A protein and the small-molecule ligand that binds it are described below.
Small molecule (SMILES): CCOC(=O)CNC(=O)c1csc(C)c1

Sequence of chain 1.A:
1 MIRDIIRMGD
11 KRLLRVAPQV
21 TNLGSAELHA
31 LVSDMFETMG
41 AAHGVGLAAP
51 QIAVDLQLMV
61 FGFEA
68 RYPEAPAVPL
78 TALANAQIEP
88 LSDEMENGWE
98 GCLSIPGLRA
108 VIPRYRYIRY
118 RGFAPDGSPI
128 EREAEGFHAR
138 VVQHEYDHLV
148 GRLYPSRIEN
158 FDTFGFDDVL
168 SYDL

Binding-site contacts:
Ligand atom C7 contacts residue VAL45 of chain 1.A at 4.1 Å (hydrophobic).
Ligand atom C4 contacts residue GLY98 of chain 1.A at 3.5 Å.
Ligand atom C15 contacts residue HIS43 of chain 1.A at 4.1 Å.
Ligand atom C1 contacts residue GLY98 of chain 1.A at 3.1 Å.
Ligand atom C8 contacts residue GLY98 of chain 1.A at 3.2 Å.
Ligand atom C11 contacts residue LEU100 of chain 1.A at 4.1 Å (hydrophobic).
Ligand atom C8 contacts residue TYR69 of chain 1.A at 4.0 Å (hydrophobic).
Ligand atom O13 contacts residue HIS43 of chain 1.A at 3.9 Å.
Ligand atom C12 contacts residue VAL45 of chain 1.A at 3.8 Å (hydrophobic).
Ligand atom C7 contacts residue HIS141 of chain 1.A at 3.8 Å.
Ligand atom N7 contacts residue TYR69 of chain 1.A at 2.8 Å (h-bond).
Ligand atom C9 contacts residue GLY98 of chain 1.A at 3.5 Å.
Ligand atom O11 contacts residue LEU100 of chain 1.A at 3.6 Å.
Ligand atom C10 contacts residue VAL138 of chain 1.A at 4.0 Å (hydrophobic).
Ligand atom S11 contacts residue GLU142 of chain 1.A at 3.3 Å (salt-bridge).
Ligand atom C10 contacts residue GLU97 of chain 1.A at 3.9 Å.
Ligand atom C9 contacts residue TYR69 of chain 1.A at 3.4 Å (hydrophobic).
Ligand atom O11 contacts residue CYS99 of chain 1.A at 3.5 Å.
Ligand atom S11 contacts residue VAL138 of chain 1.A at 4.0 Å.
Ligand atom O13 contacts residue VAL45 of chain 1.A at 3.9 Å.
Ligand atom C8 contacts residue VAL45 of chain 1.A at 3.7 Å (hydrophobic).
Ligand atom O12 contacts residue LEU100 of chain 1.A at 3.7 Å.
Ligand atom C1 contacts residue CYS99 of chain 1.A at 3.9 Å (hydrophobic).
Ligand atom N7 contacts residue CYS99 of chain 1.A at 3.7 Å.
Ligand atom S11 contacts residue VAL45 of chain 1.A at 4.1 Å.
Ligand atom C14 contacts residue HIS43 of chain 1.A at 3.3 Å.
Ligand atom C12 contacts residue GLU142 of chain 1.A at 3.3 Å.
Ligand atom N7 contacts residue GLY98 of chain 1.A at 3.2 Å (h-bond).
Ligand atom C4 contacts residue CYS99 of chain 1.A at 3.7 Å (hydrophobic).
Ligand atom C12 contacts residue GLY98 of chain 1.A at 4.1 Å.
Ligand atom C15 contacts residue ALA42 of chain 1.A at 3.4 Å (hydrophobic).
Ligand atom C4 contacts residue TYR69 of chain 1.A at 3.5 Å (hydrophobic).
Ligand atom S11 contacts residue HIS141 of chain 1.A at 3.4 Å.
Ligand atom O11 contacts residue GLY98 of chain 1.A at 3.5 Å (h-bond).
Ligand atom C12 contacts residue HIS141 of chain 1.A at 3.7 Å.
Ligand atom C10 contacts residue ARG137 of chain 1.A at 3.6 Å.
Ligand atom C14 contacts residue ALA42 of chain 1.A at 3.9 Å (hydrophobic).
Ligand atom C9 contacts residue VAL45 of chain 1.A at 3.9 Å (hydrophobic).
Ligand atom C1 contacts residue TYR69 of chain 1.A at 3.8 Å (hydrophobic).
Ligand atom O13 contacts residue GLY44 of chain 1.A at 3.7 Å.